This small molecule binds to this protein.
Small molecule (SMILES): CC(=O)N[C@H]1[C@H](O[C@H]2[C@H](O)[C@@H](NC(C)=O)CO[C@@H]2CO)O[C@H](CO)[C@@H](O)[C@@H]1O

Binding-site contacts:
Ligand atom N2 contacts residue ASN12 of chain 57.F at 3.8 Å.
Ligand atom O5 contacts residue ASN12 of chain 57.F at 2.7 Å (h-bond).
Ligand atom O7 contacts residue ASN12 of chain 57.F at 3.7 Å.
Ligand atom C1 contacts residue ASN12 of chain 57.F at 2.1 Å.
Ligand atom C5 contacts residue ASN12 of chain 57.F at 4.1 Å.
Ligand atom C2 contacts residue ASN12 of chain 57.F at 3.2 Å.
Ligand atom C7 contacts residue ASN12 of chain 57.F at 3.9 Å.

Sequence of chain 57.F:
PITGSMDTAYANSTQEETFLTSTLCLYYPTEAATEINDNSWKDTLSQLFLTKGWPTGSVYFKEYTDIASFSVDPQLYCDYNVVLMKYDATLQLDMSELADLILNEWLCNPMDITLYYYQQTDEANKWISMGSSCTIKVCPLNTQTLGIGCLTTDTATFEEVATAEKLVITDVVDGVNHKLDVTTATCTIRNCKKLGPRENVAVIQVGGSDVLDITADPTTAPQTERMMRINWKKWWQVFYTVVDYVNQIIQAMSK